A protein and the small-molecule ligand that binds it are described below.
Small molecule (SMILES): C[C@]12CC[C@H](O)CC1=CC[C@@H]1[C@@H]2CC[C@]2(C)C(=O)CC[C@@H]12

Sequence of chain 1.A:
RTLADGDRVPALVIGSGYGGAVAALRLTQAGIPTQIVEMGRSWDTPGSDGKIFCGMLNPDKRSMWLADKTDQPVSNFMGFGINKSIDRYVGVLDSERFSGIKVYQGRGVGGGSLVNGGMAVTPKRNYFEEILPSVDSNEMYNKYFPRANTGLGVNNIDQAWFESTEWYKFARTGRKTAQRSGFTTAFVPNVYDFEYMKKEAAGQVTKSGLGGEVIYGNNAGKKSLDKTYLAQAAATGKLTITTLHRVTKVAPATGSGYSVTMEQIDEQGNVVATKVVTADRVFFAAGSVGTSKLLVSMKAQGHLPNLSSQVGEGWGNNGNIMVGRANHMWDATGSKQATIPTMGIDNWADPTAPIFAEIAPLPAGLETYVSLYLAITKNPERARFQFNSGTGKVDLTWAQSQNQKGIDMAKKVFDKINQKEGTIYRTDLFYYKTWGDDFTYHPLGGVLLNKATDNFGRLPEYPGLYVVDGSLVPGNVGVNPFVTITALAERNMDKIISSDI

Binding-site contacts:
Ligand atom C18 contacts residue VAL77 of chain 1.A at 3.4 Å (hydrophobic).
Ligand atom C8 contacts residue PRO364 of chain 1.A at 4.2 Å (hydrophobic).
Ligand atom O3 contacts residue FAD1 of chain 1.C at 2.9 Å (h-bond).
Ligand atom C4 contacts residue PRO344 of chain 1.A at 3.6 Å (hydrophobic).
Ligand atom C6 contacts residue THR342 of chain 1.A at 3.5 Å.
Ligand atom C4 contacts residue GLY120 of chain 1.A at 3.8 Å.
Ligand atom C15 contacts residue PHE83 of chain 1.A at 4.1 Å (hydrophobic).
Ligand atom C11 contacts residue MET325 of chain 1.A at 4.1 Å (hydrophobic).
Ligand atom O17 contacts residue GLN75 of chain 1.A at 3.7 Å.
Ligand atom C18 contacts residue LEU375 of chain 1.A at 3.4 Å (hydrophobic).
Ligand atom O17 contacts residue VAL77 of chain 1.A at 3.3 Å (h-bond).
Ligand atom C3 contacts residue GLU361 of chain 1.A at 4.1 Å.
Ligand atom C6 contacts residue PRO364 of chain 1.A at 4.2 Å (hydrophobic).
Ligand atom C11 contacts residue TYR446 of chain 1.A at 3.2 Å (hydrophobic).
Ligand atom O17 contacts residue PRO76 of chain 1.A at 3.8 Å.
Ligand atom C3 contacts residue GLY120 of chain 1.A at 3.6 Å.
Ligand atom C12 contacts residue PRO76 of chain 1.A at 3.9 Å (hydrophobic).
Ligand atom C7 contacts residue PRO364 of chain 1.A at 4.1 Å (hydrophobic).
Ligand atom C19 contacts residue ALA363 of chain 1.A at 3.5 Å (hydrophobic).
Ligand atom O3 contacts residue GLY120 of chain 1.A at 3.1 Å.
Ligand atom C4 contacts residue GLU361 of chain 1.A at 4.0 Å.
Ligand atom C18 contacts residue PRO364 of chain 1.A at 4.1 Å (hydrophobic).
Ligand atom C17 contacts residue PHE83 of chain 1.A at 4.2 Å (hydrophobic).
Ligand atom C2 contacts residue FAD1 of chain 1.C at 3.9 Å.
Ligand atom C16 contacts residue PHE83 of chain 1.A at 3.2 Å (hydrophobic).
Ligand atom C19 contacts residue MET325 of chain 1.A at 4.0 Å (hydrophobic).
Ligand atom C2 contacts residue LEU377 of chain 1.A at 4.1 Å (hydrophobic).
Ligand atom C19 contacts residue GLU361 of chain 1.A at 4.1 Å.
Ligand atom C15 contacts residue PRO366 of chain 1.A at 4.0 Å (hydrophobic).
Ligand atom C6 contacts residue VAL217 of chain 1.A at 4.0 Å (hydrophobic).
Ligand atom C7 contacts residue VAL217 of chain 1.A at 3.9 Å (hydrophobic).
Ligand atom C2 contacts residue GLU361 of chain 1.A at 3.8 Å.
Ligand atom C3 contacts residue FAD1 of chain 1.C at 3.7 Å.
Ligand atom C15 contacts residue PRO364 of chain 1.A at 4.2 Å (hydrophobic).
Ligand atom C17 contacts residue VAL77 of chain 1.A at 4.0 Å (hydrophobic).
Ligand atom C1 contacts residue TYR446 of chain 1.A at 3.7 Å (hydrophobic).
Ligand atom O3 contacts residue GLU361 of chain 1.A at 3.8 Å.
Ligand atom C15 contacts residue MET59 of chain 1.A at 4.1 Å (hydrophobic).
Ligand atom C9 contacts residue TYR446 of chain 1.A at 4.2 Å (hydrophobic).
Ligand atom C12 contacts residue TYR446 of chain 1.A at 3.2 Å (hydrophobic).